Binding-site contacts:
Ligand atom C17 contacts residue THR334 of chain 1.D at 3.9 Å.
Ligand atom C6 contacts residue TRP300 of chain 1.D at 3.6 Å (hydrophobic).
Ligand atom C26 contacts residue ILE287 of chain 1.D at 3.9 Å (hydrophobic).
Ligand atom O1 contacts residue PRO330 of chain 1.D at 4.2 Å.
Ligand atom C26 contacts residue VAL338 of chain 1.D at 4.1 Å (hydrophobic).
Ligand atom C24 contacts residue ILE291 of chain 1.D at 3.5 Å (hydrophobic).
Ligand atom C23 contacts residue PHE290 of chain 1.D at 4.2 Å (hydrophobic).
Ligand atom C19 contacts residue TRP300 of chain 1.D at 4.3 Å (hydrophobic).
Ligand atom C6 contacts residue PRO330 of chain 1.D at 4.4 Å (hydrophobic).
Ligand atom C22 contacts residue ILE291 of chain 1.D at 4.0 Å (hydrophobic).
Ligand atom C5 contacts residue TRP300 of chain 1.D at 4.3 Å (hydrophobic).
Ligand atom C4 contacts residue TRP300 of chain 1.D at 4.2 Å (hydrophobic).
Ligand atom C16 contacts residue ILE291 of chain 1.D at 4.2 Å (hydrophobic).
Ligand atom C4 contacts residue PRO330 of chain 1.D at 3.8 Å (hydrophobic).
Ligand atom C5 contacts residue PRO330 of chain 1.D at 4.2 Å (hydrophobic).
Ligand atom C6 contacts residue TYR331 of chain 1.D at 4.0 Å (hydrophobic).
Ligand atom C16 contacts residue CYS335 of chain 1.D at 4.3 Å (hydrophobic).
Ligand atom O1 contacts residue ILE303 of chain 1.D at 4.4 Å.
Ligand atom C15 contacts residue PRO295 of chain 1.D at 4.2 Å (hydrophobic).
Ligand atom C16 contacts residue THR334 of chain 1.D at 4.0 Å.
Ligand atom C15 contacts residue TYR331 of chain 1.D at 3.6 Å (hydrophobic).
Ligand atom C4 contacts residue ILE303 of chain 1.D at 4.0 Å (hydrophobic).
Ligand atom C18 contacts residue TRP300 of chain 1.D at 3.8 Å (hydrophobic).
Ligand atom C23 contacts residue ILE291 of chain 1.D at 3.8 Å (hydrophobic).
Ligand atom C3 contacts residue PRO330 of chain 1.D at 3.8 Å (hydrophobic).
Ligand atom C15 contacts residue CYS335 of chain 1.D at 4.2 Å (hydrophobic).
Ligand atom C6 contacts residue ASN328 of chain 1.D at 4.3 Å.
Ligand atom C24 contacts residue VAL338 of chain 1.D at 4.5 Å (hydrophobic).
Ligand atom C4 contacts residue ASN328 of chain 1.D at 4.2 Å.
Ligand atom C7 contacts residue TYR331 of chain 1.D at 3.5 Å (hydrophobic).
Ligand atom C24 contacts residue PHE290 of chain 1.D at 4.5 Å (hydrophobic).
Ligand atom C22 contacts residue THR334 of chain 1.D at 4.3 Å.

Sequence of chain 1.D:
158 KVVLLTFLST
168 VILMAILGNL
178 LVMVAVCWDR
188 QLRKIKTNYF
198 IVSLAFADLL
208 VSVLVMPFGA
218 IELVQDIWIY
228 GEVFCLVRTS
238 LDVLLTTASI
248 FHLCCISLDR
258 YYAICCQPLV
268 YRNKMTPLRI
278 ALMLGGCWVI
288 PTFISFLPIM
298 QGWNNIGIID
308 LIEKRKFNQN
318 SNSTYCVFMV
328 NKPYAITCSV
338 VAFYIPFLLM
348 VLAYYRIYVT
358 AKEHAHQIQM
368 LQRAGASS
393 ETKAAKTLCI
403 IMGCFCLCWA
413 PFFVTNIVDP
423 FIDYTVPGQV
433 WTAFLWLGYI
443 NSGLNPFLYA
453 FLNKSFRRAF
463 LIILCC

The small molecule below binds the protein below.
Small molecule (SMILES): CC(C)CCC[C@@H](C)[C@H]1CC[C@H]2[C@@H]3CC=C4C[C@@H](O)CC[C@]4(C)[C@H]3CC[C@]12C